This protein binds this small molecule.
Small molecule (SMILES): C[C@H](N)C(=O)O

Binding-site contacts:
Ligand atom O contacts residue LEU119 of chain 1.A at 4.5 Å.
Ligand atom N contacts residue TRP45 of chain 1.A at 4.0 Å.
Ligand atom CB contacts residue TRP45 of chain 1.A at 4.3 Å (hydrophobic).
Ligand atom N contacts residue ASN184 of chain 1.A at 3.8 Å.
Ligand atom C contacts residue ASP116 of chain 1.A at 3.1 Å.
Ligand atom CA contacts residue ASP116 of chain 1.A at 4.0 Å.
Ligand atom CB contacts residue ASP116 of chain 1.A at 3.7 Å.
Ligand atom O contacts residue ASP116 of chain 1.A at 2.2 Å (salt-bridge).
Ligand atom CA contacts residue TRP45 of chain 1.A at 4.3 Å (hydrophobic).
Ligand atom CA contacts residue THR117 of chain 1.A at 3.8 Å.
Ligand atom CB contacts residue LEU119 of chain 1.A at 4.3 Å (hydrophobic).
Ligand atom CA contacts residue CYS178 of chain 1.A at 4.4 Å (hydrophobic).
Ligand atom O contacts residue THR117 of chain 1.A at 2.8 Å (h-bond).
Ligand atom C contacts residue TRP45 of chain 1.A at 3.8 Å (hydrophobic).
Ligand atom CB contacts residue THR117 of chain 1.A at 4.3 Å.
Ligand atom N contacts residue CYS178 of chain 1.A at 3.5 Å (h-bond).
Ligand atom O contacts residue TRP45 of chain 1.A at 3.8 Å.
Ligand atom C contacts residue THR117 of chain 1.A at 3.3 Å.
Ligand atom CA contacts residue ASN184 of chain 1.A at 4.0 Å.
Ligand atom C contacts residue CYS178 of chain 1.A at 4.0 Å (hydrophobic).

Sequence of chain 1.A:
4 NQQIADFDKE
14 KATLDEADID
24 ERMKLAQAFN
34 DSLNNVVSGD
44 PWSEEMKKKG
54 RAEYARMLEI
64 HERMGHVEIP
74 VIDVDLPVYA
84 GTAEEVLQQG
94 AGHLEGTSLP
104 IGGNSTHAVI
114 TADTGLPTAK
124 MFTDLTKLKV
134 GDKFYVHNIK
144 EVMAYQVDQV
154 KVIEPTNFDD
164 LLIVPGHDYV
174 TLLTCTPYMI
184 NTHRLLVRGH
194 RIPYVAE